Sequence of chain 1.A:
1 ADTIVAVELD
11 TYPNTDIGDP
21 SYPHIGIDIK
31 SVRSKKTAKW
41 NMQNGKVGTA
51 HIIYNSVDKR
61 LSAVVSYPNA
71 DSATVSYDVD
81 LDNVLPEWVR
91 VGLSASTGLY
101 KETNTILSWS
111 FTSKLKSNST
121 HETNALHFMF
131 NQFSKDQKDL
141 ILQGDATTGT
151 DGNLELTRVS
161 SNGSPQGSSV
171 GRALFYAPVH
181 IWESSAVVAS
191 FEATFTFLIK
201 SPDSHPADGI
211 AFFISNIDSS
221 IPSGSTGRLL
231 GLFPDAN

A protein and the small-molecule ligand that binds it are described below.
Small molecule (SMILES): CO[C@H]1O[C@H](CO[C@H]2O[C@H](CO)[C@@H](O)[C@H](O)[C@@H]2O)[C@@H](O)[C@H](O)[C@@H]1O

Binding-site contacts:
Ligand atom O3 contacts residue GLY227 of chain 1.A at 3.4 Å.
Ligand atom C5 contacts residue TYR12 of chain 1.A at 4.2 Å (hydrophobic).
Ligand atom C5 contacts residue LEU99 of chain 1.A at 4.0 Å (hydrophobic).
Ligand atom O2 contacts residue GLY98 of chain 1.A at 3.5 Å.
Ligand atom C6 contacts residue LEU99 of chain 1.A at 3.8 Å (hydrophobic).
Ligand atom O4 contacts residue ARG228 of chain 1.A at 3.4 Å (salt-bridge).
Ligand atom O6 contacts residue ALA207 of chain 1.A at 3.4 Å.
Ligand atom O3 contacts residue TYR12 of chain 1.A at 2.8 Å (h-bond).
Ligand atom C6 contacts residue ALA207 of chain 1.A at 3.8 Å (hydrophobic).
Ligand atom C4 contacts residue TYR12 of chain 1.A at 3.6 Å (hydrophobic).
Ligand atom O4 contacts residue TYR100 of chain 1.A at 3.7 Å.
Ligand atom C1 contacts residue LEU99 of chain 1.A at 3.7 Å (hydrophobic).
Ligand atom O2 contacts residue ASP16 of chain 1.A at 3.7 Å.
Ligand atom C4 contacts residue ASP208 of chain 1.A at 3.4 Å.
Ligand atom O4 contacts residue GLY227 of chain 1.A at 4.0 Å.
Ligand atom O4 contacts residue TYR12 of chain 1.A at 2.8 Å (h-bond).
Ligand atom O4 contacts residue TYR12 of chain 1.A at 3.7 Å.
Ligand atom O6 contacts residue GLY98 of chain 1.A at 3.5 Å.
Ligand atom O6 contacts residue TYR100 of chain 1.A at 3.1 Å (h-bond).
Ligand atom C3 contacts residue ARG228 of chain 1.A at 3.9 Å.
Ligand atom C3 contacts residue TYR12 of chain 1.A at 3.6 Å (hydrophobic).
Ligand atom C4 contacts residue ASN14 of chain 1.A at 4.0 Å.
Ligand atom O5 contacts residue GLY98 of chain 1.A at 4.0 Å.
Ligand atom C6 contacts residue TYR12 of chain 1.A at 3.8 Å (hydrophobic).
Ligand atom C4 contacts residue ARG228 of chain 1.A at 3.8 Å.
Ligand atom C4 contacts residue GLY227 of chain 1.A at 3.8 Å.
Ligand atom C6 contacts residue TYR100 of chain 1.A at 3.8 Å (hydrophobic).
Ligand atom O3 contacts residue ARG228 of chain 1.A at 2.8 Å (salt-bridge).
Ligand atom O5 contacts residue LEU99 of chain 1.A at 3.0 Å (h-bond).
Ligand atom O4 contacts residue ASP208 of chain 1.A at 2.6 Å (salt-bridge).
Ligand atom O6 contacts residue ASP208 of chain 1.A at 2.9 Å (salt-bridge).
Ligand atom O6 contacts residue LEU99 of chain 1.A at 3.1 Å (h-bond).
Ligand atom O4 contacts residue ASN14 of chain 1.A at 2.9 Å (h-bond).
Ligand atom C3 contacts residue GLY227 of chain 1.A at 4.1 Å.
Ligand atom C5 contacts residue ASP208 of chain 1.A at 4.2 Å.
Ligand atom O2 contacts residue LEU99 of chain 1.A at 3.8 Å.
Ligand atom C6 contacts residue ASP208 of chain 1.A at 3.7 Å.
Ligand atom C6 contacts residue LEU99 of chain 1.A at 3.9 Å (hydrophobic).
Ligand atom C3 contacts residue ASN14 of chain 1.A at 4.2 Å.
Ligand atom O2 contacts residue GLY227 of chain 1.A at 3.8 Å.